Binding-site contacts:
Ligand atom O17 contacts residue PHE474 of chain 1.B at 3.7 Å.
Ligand atom C14 contacts residue PHE474 of chain 1.B at 3.6 Å (hydrophobic).
Ligand atom O16 contacts residue GLN435 of chain 1.B at 3.4 Å (h-bond).
Ligand atom N6 contacts residue PHE474 of chain 1.B at 3.9 Å.
Ligand atom C4 contacts residue GLN435 of chain 1.B at 3.5 Å.
Ligand atom O17 contacts residue PHE470 of chain 1.B at 3.7 Å.
Ligand atom C8 contacts residue TRP380 of chain 1.B at 3.3 Å (hydrophobic).
Ligand atom C11 contacts residue LEU432 of chain 1.B at 2.8 Å (hydrophobic).
Ligand atom O24 contacts residue SER375 of chain 1.B at 3.1 Å (h-bond).
Ligand atom N6 contacts residue PHE470 of chain 1.B at 3.6 Å.
Ligand atom C12 contacts residue LEU432 of chain 1.B at 3.4 Å (hydrophobic).
Ligand atom O1 contacts residue SER382 of chain 1.B at 3.9 Å.
Ligand atom O24 contacts residue GLY415 of chain 1.B at 4.0 Å.
Ligand atom C7 contacts residue SER382 of chain 1.B at 3.7 Å.
Ligand atom N10 contacts residue LEU432 of chain 1.B at 3.8 Å.
Ligand atom C7 contacts residue GLY381 of chain 1.B at 3.4 Å.
Ligand atom C9 contacts residue TRP380 of chain 1.B at 3.5 Å (hydrophobic).
Ligand atom C15 contacts residue ALA473 of chain 1.B at 3.1 Å (hydrophobic).
Ligand atom C12 contacts residue THR376 of chain 1.B at 3.7 Å.
Ligand atom O24 contacts residue NAP1 of chain 1.E at 3.7 Å.
Ligand atom O18 contacts residue TRP380 of chain 1.B at 2.9 Å (h-bond).
Ligand atom C8 contacts residue PHE470 of chain 1.B at 3.5 Å (hydrophobic).
Ligand atom O1 contacts residue GLY383 of chain 1.B at 2.7 Å (h-bond).
Ligand atom N10 contacts residue GLN435 of chain 1.B at 3.5 Å (h-bond).
Ligand atom C19 contacts residue SER375 of chain 1.B at 3.5 Å.
Ligand atom C5 contacts residue GLN435 of chain 1.B at 4.0 Å.
Ligand atom S13 contacts residue SER375 of chain 1.B at 4.0 Å.
Ligand atom C11 contacts residue GLN435 of chain 1.B at 3.8 Å.
Ligand atom O1 contacts residue LEU173 of chain 1.B at 4.0 Å.
Ligand atom C23 contacts residue HIS385 of chain 1.B at 3.8 Å.
Ligand atom O25 contacts residue TYR388 of chain 1.B at 3.6 Å (h-bond).
Ligand atom O18 contacts residue THR376 of chain 1.B at 3.2 Å (h-bond).
Ligand atom N10 contacts residue SER382 of chain 1.B at 3.9 Å.
Ligand atom S13 contacts residue ALA377 of chain 1.B at 3.9 Å.
Ligand atom S13 contacts residue THR376 of chain 1.B at 3.7 Å.
Ligand atom C21 contacts residue TYR388 of chain 1.B at 4.0 Å (hydrophobic).
Ligand atom C26 contacts residue HIS385 of chain 1.B at 3.8 Å.
Ligand atom C14 contacts residue LEU173 of chain 1.B at 3.3 Å (hydrophobic).
Ligand atom C8 contacts residue GLY381 of chain 1.B at 3.8 Å.
Ligand atom O25 contacts residue NAP1 of chain 1.E at 3.8 Å.

Sequence of chain 1.B:
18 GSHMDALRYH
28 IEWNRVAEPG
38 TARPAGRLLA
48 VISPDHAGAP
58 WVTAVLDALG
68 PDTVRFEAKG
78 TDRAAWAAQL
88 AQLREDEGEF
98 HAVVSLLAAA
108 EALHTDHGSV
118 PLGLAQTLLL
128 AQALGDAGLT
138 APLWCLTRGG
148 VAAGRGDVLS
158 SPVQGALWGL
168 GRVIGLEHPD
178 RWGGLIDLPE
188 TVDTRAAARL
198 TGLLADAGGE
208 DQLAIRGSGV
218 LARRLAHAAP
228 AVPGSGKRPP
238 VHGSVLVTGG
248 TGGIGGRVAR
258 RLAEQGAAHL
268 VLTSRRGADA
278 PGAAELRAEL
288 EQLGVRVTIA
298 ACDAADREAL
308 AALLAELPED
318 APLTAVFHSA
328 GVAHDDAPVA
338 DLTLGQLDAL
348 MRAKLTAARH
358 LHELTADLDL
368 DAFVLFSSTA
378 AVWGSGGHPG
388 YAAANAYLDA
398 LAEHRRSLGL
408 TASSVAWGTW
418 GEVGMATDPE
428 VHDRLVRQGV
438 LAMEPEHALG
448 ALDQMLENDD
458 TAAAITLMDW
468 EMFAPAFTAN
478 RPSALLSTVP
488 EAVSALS

This small molecule binds to this protein.
Small molecule (SMILES): CCC(=O)[C@@H](C)C(=O)SCCNC(=O)CCNC(=O)[C@H](O)C(C)(C)CO